A small-molecule ligand and the protein it binds are described below.
Small molecule (SMILES): CC(=O)N[C@@H](Cc1cccc2ccccc12)[B-](O)(O)O

Binding-site contacts:
Ligand atom O2B contacts residue GLY45 of chain 1.C at 2.9 Å (h-bond).
Ligand atom C9 contacts residue TRP67 of chain 1.C at 3.4 Å (hydrophobic).
Ligand atom N contacts residue SER47 of chain 1.C at 2.8 Å (h-bond).
Ligand atom C4 contacts residue SER69 of chain 1.C at 3.1 Å.
Ligand atom C3 contacts residue GLY68 of chain 1.C at 3.5 Å.
Ligand atom C8 contacts residue VAL65 of chain 1.C at 3.6 Å (hydrophobic).
Ligand atom O1B contacts residue HIS42 of chain 1.B at 2.7 Å (h-bond).
Ligand atom C1 contacts residue CYS43 of chain 1.C at 3.8 Å (hydrophobic).
Ligand atom O1B contacts residue SER47 of chain 1.C at 2.4 Å (h-bond).
Ligand atom C8' contacts residue SER47 of chain 1.C at 2.4 Å.
Ligand atom C8 contacts residue TRP67 of chain 1.C at 3.5 Å (hydrophobic).
Ligand atom C contacts residue HIS42 of chain 1.B at 3.4 Å.
Ligand atom C10 contacts residue TRP67 of chain 1.C at 3.7 Å (hydrophobic).
Ligand atom N contacts residue HIS42 of chain 1.B at 2.9 Å (h-bond).
Ligand atom O2B contacts residue ASP46 of chain 1.C at 3.6 Å (salt-bridge).
Ligand atom C10 contacts residue GLY68 of chain 1.C at 3.4 Å.
Ligand atom C7 contacts residue TRP67 of chain 1.C at 3.8 Å (hydrophobic).
Ligand atom C7' contacts residue SER47 of chain 1.C at 2.9 Å.
Ligand atom C7 contacts residue VAL65 of chain 1.C at 3.3 Å (hydrophobic).
Ligand atom C2 contacts residue TRP67 of chain 1.C at 3.8 Å (hydrophobic).
Ligand atom C3 contacts residue TRP67 of chain 1.C at 3.8 Å (hydrophobic).
Ligand atom C4 contacts residue GLY68 of chain 1.C at 3.6 Å.
Ligand atom C10 contacts residue SER42 of chain 1.C at 3.5 Å.
Ligand atom N contacts residue SER66 of chain 1.C at 3.0 Å (h-bond).
Ligand atom O2B contacts residue MET44 of chain 1.C at 3.6 Å.
Ligand atom O2B contacts residue CYS43 of chain 1.C at 3.6 Å (h-bond).
Ligand atom C8 contacts residue SER42 of chain 1.C at 3.5 Å.
Ligand atom C9 contacts residue GLY78 of chain 1.C at 3.5 Å.
Ligand atom C contacts residue SER66 of chain 1.C at 3.7 Å.
Ligand atom B contacts residue HIS42 of chain 1.B at 3.1 Å.
Ligand atom C2 contacts residue GLY68 of chain 1.C at 3.9 Å.
Ligand atom C8' contacts residue HIS42 of chain 1.B at 3.7 Å.
Ligand atom C9 contacts residue SER42 of chain 1.C at 3.8 Å.
Ligand atom C9' contacts residue HIS42 of chain 1.B at 3.6 Å.
Ligand atom B contacts residue SER47 of chain 1.C at 1.5 Å.
Ligand atom C9' contacts residue SER66 of chain 1.C at 3.5 Å.
Ligand atom O2B contacts residue SER47 of chain 1.C at 2.4 Å (h-bond).
Ligand atom C3 contacts residue SER42 of chain 1.C at 3.6 Å.
Ligand atom C7' contacts residue CYS43 of chain 1.C at 3.5 Å (hydrophobic).
Ligand atom C5 contacts residue SER69 of chain 1.C at 3.4 Å.

Sequence of chain 1.C:
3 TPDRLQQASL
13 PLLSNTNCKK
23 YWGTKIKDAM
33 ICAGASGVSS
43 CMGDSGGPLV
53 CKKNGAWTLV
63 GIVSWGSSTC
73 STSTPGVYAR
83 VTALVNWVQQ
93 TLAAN

Sequence of chain 1.B:
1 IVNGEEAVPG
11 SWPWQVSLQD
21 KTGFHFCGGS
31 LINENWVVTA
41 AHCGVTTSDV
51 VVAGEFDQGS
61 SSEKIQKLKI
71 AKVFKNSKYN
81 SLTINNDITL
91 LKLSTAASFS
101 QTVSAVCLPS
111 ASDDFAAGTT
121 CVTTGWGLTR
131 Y